The protein below binds the small molecule below.
Small molecule (SMILES): C[n+]1cn([C@@H]2O[C@H](CO[P](=O)(O)O[P](=O)(O)OP(=O)(O)O)[C@@H](O)[C@H]2O)c2nc(N)[nH]c(=O)c21

Binding-site contacts:
Ligand atom O2B contacts residue PGR1 of chain 1.F at 3.0 Å (h-bond).
Ligand atom N3 contacts residue SER59 of chain 1.A at 3.4 Å (h-bond).
Ligand atom O2B contacts residue LYS224 of chain 1.A at 3.5 Å (salt-bridge).
Ligand atom PB contacts residue LYS34 of chain 1.A at 3.5 Å.
Ligand atom C5 contacts residue TRP154 of chain 1.A at 3.2 Å (hydrophobic).
Ligand atom C2 contacts residue TRP154 of chain 1.A at 3.5 Å (hydrophobic).
Ligand atom O1A contacts residue ARG195 of chain 1.A at 3.1 Å (salt-bridge).
Ligand atom O2C contacts residue ARG195 of chain 1.A at 3.2 Å (salt-bridge).
Ligand atom O2' contacts residue VAL60 of chain 1.A at 2.9 Å (h-bond).
Ligand atom O1B contacts residue ARG195 of chain 1.A at 3.2 Å (salt-bridge).
Ligand atom C2' contacts residue PHE58 of chain 1.A at 3.5 Å (hydrophobic).
Ligand atom O3A contacts residue LYS34 of chain 1.A at 3.5 Å (salt-bridge).
Ligand atom O3B contacts residue ARG195 of chain 1.A at 2.9 Å (salt-bridge).
Ligand atom N9 contacts residue TRP154 of chain 1.A at 3.2 Å.
Ligand atom C2 contacts residue PRO152 of chain 1.A at 3.5 Å (hydrophobic).
Ligand atom O1C contacts residue LYS34 of chain 1.A at 2.5 Å (salt-bridge).
Ligand atom O4' contacts residue TRP154 of chain 1.A at 3.5 Å.
Ligand atom N7 contacts residue TRP154 of chain 1.A at 3.4 Å.
Ligand atom CM7 contacts residue GLY156 of chain 1.A at 3.5 Å.
Ligand atom C2' contacts residue VAL60 of chain 1.A at 3.5 Å (hydrophobic).
Ligand atom O1A contacts residue TYR159 of chain 1.A at 2.7 Å (h-bond).
Ligand atom C8 contacts residue PHE58 of chain 1.A at 3.2 Å (hydrophobic).
Ligand atom PC contacts residue LYS34 of chain 1.A at 3.3 Å.
Ligand atom N9 contacts residue PHE58 of chain 1.A at 3.5 Å (h-bond).
Ligand atom O1B contacts residue LYS224 of chain 1.A at 2.8 Å (salt-bridge).
Ligand atom O6 contacts residue TRP154 of chain 1.A at 2.9 Å (h-bond).
Ligand atom O2B contacts residue LYS34 of chain 1.A at 2.7 Å (salt-bridge).
Ligand atom O2' contacts residue PRO62 of chain 1.A at 3.5 Å.
Ligand atom C8 contacts residue TRP154 of chain 1.A at 3.5 Å (hydrophobic).
Ligand atom C3' contacts residue PHE58 of chain 1.A at 3.4 Å (hydrophobic).
Ligand atom PB contacts residue LYS224 of chain 1.A at 3.5 Å.
Ligand atom N2 contacts residue PRO152 of chain 1.A at 3.3 Å (h-bond).
Ligand atom N3 contacts residue TRP154 of chain 1.A at 3.5 Å.
Ligand atom C6 contacts residue TRP154 of chain 1.A at 3.4 Å (hydrophobic).
Ligand atom O3' contacts residue PGR1 of chain 1.F at 2.6 Å (h-bond).
Ligand atom N1 contacts residue PRO152 of chain 1.A at 3.0 Å (h-bond).
Ligand atom O2A contacts residue TYR35 of chain 1.A at 3.5 Å (h-bond).
Ligand atom C4 contacts residue TRP154 of chain 1.A at 3.3 Å (hydrophobic).
Ligand atom C3' contacts residue PGR1 of chain 1.F at 3.5 Å.
Ligand atom N2 contacts residue SER151 of chain 1.A at 3.3 Å (h-bond).

Sequence of chain 1.A:
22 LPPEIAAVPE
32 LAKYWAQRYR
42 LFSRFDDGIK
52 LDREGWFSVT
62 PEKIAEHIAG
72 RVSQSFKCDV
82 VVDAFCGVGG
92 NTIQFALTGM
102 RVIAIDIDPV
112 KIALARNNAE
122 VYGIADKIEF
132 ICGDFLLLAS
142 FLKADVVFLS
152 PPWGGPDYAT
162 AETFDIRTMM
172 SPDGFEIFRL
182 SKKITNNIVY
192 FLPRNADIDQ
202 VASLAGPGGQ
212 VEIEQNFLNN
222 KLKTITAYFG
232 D